The small molecule below binds the protein below.
Small molecule (SMILES): O=C(CCCCn1ccnc1)N[C@@H](Cc1ccccc1)C(=O)O

Sequence of chain 1.A:
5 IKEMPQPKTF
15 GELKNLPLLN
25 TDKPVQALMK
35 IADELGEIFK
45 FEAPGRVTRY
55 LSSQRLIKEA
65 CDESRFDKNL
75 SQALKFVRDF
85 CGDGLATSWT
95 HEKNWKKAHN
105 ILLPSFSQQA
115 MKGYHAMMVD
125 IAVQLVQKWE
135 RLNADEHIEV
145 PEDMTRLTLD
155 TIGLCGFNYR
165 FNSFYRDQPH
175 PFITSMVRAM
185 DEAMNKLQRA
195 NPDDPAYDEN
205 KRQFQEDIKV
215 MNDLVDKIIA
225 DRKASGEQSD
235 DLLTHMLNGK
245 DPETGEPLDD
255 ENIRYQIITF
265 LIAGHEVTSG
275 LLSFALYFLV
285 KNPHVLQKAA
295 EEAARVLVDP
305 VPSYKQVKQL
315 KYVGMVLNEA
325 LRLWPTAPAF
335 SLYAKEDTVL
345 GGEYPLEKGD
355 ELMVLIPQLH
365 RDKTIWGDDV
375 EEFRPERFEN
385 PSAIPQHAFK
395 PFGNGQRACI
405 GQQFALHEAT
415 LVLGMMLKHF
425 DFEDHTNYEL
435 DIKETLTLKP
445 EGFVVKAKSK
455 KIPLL

Binding-site contacts:
Ligand atom C18 contacts residue ALA333 of chain 1.A at 4.2 Å (hydrophobic).
Ligand atom C20 contacts residue HEM1 of chain 1.C at 3.7 Å.
Ligand atom O14 contacts residue TYR54 of chain 1.A at 4.1 Å.
Ligand atom C07 contacts residue LEU23 of chain 1.A at 4.1 Å (hydrophobic).
Ligand atom N19 contacts residue ALA331 of chain 1.A at 3.9 Å.
Ligand atom C20 contacts residue ALA331 of chain 1.A at 4.1 Å (hydrophobic).
Ligand atom C11 contacts residue PRO28 of chain 1.A at 3.8 Å (hydrophobic).
Ligand atom C02 contacts residue ALA77 of chain 1.A at 4.3 Å (hydrophobic).
Ligand atom O13 contacts residue MET357 of chain 1.A at 3.8 Å.
Ligand atom C07 contacts residue PRO28 of chain 1.A at 3.9 Å (hydrophobic).
Ligand atom O01 contacts residue MET357 of chain 1.A at 3.5 Å.
Ligand atom C21 contacts residue HEM1 of chain 1.C at 3.8 Å.
Ligand atom C09 contacts residue LEU191 of chain 1.A at 3.5 Å (hydrophobic).
Ligand atom C12 contacts residue TYR54 of chain 1.A at 3.7 Å (hydrophobic).
Ligand atom C17 contacts residue ALA333 of chain 1.A at 4.2 Å (hydrophobic).
Ligand atom C10 contacts residue PRO28 of chain 1.A at 3.5 Å (hydrophobic).
Ligand atom C02 contacts residue ALA333 of chain 1.A at 4.2 Å (hydrophobic).
Ligand atom C16 contacts residue LEU440 of chain 1.A at 4.2 Å (hydrophobic).
Ligand atom C08 contacts residue LEU23 of chain 1.A at 4.0 Å (hydrophobic).
Ligand atom C04 contacts residue ALA333 of chain 1.A at 4.1 Å (hydrophobic).
Ligand atom C06 contacts residue PRO28 of chain 1.A at 4.1 Å (hydrophobic).
Ligand atom C08 contacts residue LEU191 of chain 1.A at 3.9 Å (hydrophobic).
Ligand atom C15 contacts residue ALA77 of chain 1.A at 3.5 Å (hydrophobic).
Ligand atom C18 contacts residue LEU440 of chain 1.A at 4.2 Å (hydrophobic).
Ligand atom C09 contacts residue PRO28 of chain 1.A at 3.5 Å (hydrophobic).
Ligand atom C23 contacts residue HOA1 of chain 1.D at 4.2 Å.
Ligand atom C08 contacts residue PRO28 of chain 1.A at 3.7 Å (hydrophobic).
Ligand atom N22 contacts residue HOA1 of chain 1.D at 3.4 Å (h-bond).
Ligand atom C12 contacts residue MET357 of chain 1.A at 4.1 Å (hydrophobic).
Ligand atom O01 contacts residue ALA333 of chain 1.A at 3.3 Å.
Ligand atom C05 contacts residue VAL29 of chain 1.A at 3.6 Å (hydrophobic).
Ligand atom C23 contacts residue ALA331 of chain 1.A at 4.1 Å (hydrophobic).
Ligand atom O13 contacts residue TYR54 of chain 1.A at 2.5 Å (h-bond).
Ligand atom C18 contacts residue ALA331 of chain 1.A at 4.1 Å (hydrophobic).
Ligand atom C10 contacts residue LEU440 of chain 1.A at 4.2 Å (hydrophobic).
Ligand atom O13 contacts residue LEU32 of chain 1.A at 3.9 Å.
Ligand atom O01 contacts residue SER75 of chain 1.A at 4.2 Å.
Ligand atom C15 contacts residue SER75 of chain 1.A at 3.9 Å.
Ligand atom C21 contacts residue HOA1 of chain 1.D at 3.7 Å.
Ligand atom C10 contacts residue LEU191 of chain 1.A at 4.0 Å (hydrophobic).